A small-molecule ligand and the protein it binds are described below.
Small molecule (SMILES): CC(=O)N[C@@H]1[C@@H](O)[C@H](O)[C@@H](CO)O[C@H]1O

Sequence of chain 1.B:
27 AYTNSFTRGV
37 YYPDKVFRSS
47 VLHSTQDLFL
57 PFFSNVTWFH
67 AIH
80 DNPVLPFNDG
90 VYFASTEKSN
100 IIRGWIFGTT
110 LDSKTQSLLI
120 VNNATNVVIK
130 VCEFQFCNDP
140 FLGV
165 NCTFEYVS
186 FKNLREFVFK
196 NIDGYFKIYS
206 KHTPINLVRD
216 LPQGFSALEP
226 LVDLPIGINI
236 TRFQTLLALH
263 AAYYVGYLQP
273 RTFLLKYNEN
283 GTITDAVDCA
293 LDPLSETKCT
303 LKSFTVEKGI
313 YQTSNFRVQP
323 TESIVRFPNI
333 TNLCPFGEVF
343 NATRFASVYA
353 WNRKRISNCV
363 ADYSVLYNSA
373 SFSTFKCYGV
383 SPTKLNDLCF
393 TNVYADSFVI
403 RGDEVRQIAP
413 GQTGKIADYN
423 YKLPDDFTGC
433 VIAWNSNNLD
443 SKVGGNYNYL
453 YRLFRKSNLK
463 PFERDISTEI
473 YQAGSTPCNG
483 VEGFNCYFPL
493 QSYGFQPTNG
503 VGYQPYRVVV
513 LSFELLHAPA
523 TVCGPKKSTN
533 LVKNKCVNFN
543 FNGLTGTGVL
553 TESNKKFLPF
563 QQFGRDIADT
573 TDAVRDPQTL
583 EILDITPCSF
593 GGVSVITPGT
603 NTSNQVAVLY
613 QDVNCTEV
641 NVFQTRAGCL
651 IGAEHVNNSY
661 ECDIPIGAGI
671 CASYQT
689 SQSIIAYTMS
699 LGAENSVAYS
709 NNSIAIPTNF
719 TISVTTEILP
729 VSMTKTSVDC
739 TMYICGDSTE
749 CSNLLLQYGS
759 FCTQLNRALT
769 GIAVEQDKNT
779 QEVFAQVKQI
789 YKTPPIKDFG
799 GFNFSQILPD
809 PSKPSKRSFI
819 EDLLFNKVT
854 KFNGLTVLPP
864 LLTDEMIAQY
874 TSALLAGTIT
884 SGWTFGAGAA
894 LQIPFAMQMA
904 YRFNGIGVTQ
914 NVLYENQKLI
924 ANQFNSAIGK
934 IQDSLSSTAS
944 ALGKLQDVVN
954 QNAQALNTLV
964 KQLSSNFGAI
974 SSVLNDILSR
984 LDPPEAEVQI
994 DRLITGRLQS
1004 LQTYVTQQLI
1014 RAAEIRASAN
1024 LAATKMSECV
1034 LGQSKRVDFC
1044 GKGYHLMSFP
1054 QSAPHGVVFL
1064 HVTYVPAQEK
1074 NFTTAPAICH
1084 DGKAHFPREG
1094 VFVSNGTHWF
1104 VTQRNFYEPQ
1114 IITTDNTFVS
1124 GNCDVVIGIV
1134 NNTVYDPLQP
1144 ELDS

Binding-site contacts:
Ligand atom N2 contacts residue ASN234 of chain 1.B at 2.9 Å (h-bond).
Ligand atom C4 contacts residue ASN234 of chain 1.B at 4.2 Å.
Ligand atom C7 contacts residue ASN234 of chain 1.B at 3.9 Å.
Ligand atom O7 contacts residue ASN234 of chain 1.B at 4.4 Å.
Ligand atom O5 contacts residue ASN234 of chain 1.B at 2.4 Å (h-bond).
Ligand atom C1 contacts residue ASN234 of chain 1.B at 1.4 Å.
Ligand atom C5 contacts residue ASN234 of chain 1.B at 3.7 Å.
Ligand atom C2 contacts residue ASN234 of chain 1.B at 2.4 Å.
Ligand atom C3 contacts residue ASN234 of chain 1.B at 3.8 Å.